Binding-site contacts:
Ligand atom C7 contacts residue THR248 of chain 1.A at 3.6 Å.
Ligand atom C3 contacts residue ASN246 of chain 1.A at 3.8 Å.
Ligand atom C4 contacts residue ASN246 of chain 1.A at 4.2 Å.
Ligand atom C3 contacts residue THR248 of chain 1.A at 3.7 Å.
Ligand atom C1 contacts residue THR248 of chain 1.A at 3.6 Å.
Ligand atom C1 contacts residue ASN246 of chain 1.A at 1.5 Å.
Ligand atom O5 contacts residue ASN249 of chain 1.A at 4.1 Å.
Ligand atom C8 contacts residue ASN246 of chain 1.A at 3.4 Å.
Ligand atom N2 contacts residue ASN246 of chain 1.A at 2.9 Å (h-bond).
Ligand atom C1 contacts residue ASN249 of chain 1.A at 4.0 Å.
Ligand atom C8 contacts residue ILE247 of chain 1.A at 4.2 Å (hydrophobic).
Ligand atom C2 contacts residue THR248 of chain 1.A at 3.6 Å.
Ligand atom O7 contacts residue ASN246 of chain 1.A at 3.2 Å (h-bond).
Ligand atom N2 contacts residue THR248 of chain 1.A at 2.8 Å (h-bond).
Ligand atom C8 contacts residue THR248 of chain 1.A at 3.5 Å.
Ligand atom C2 contacts residue ASN246 of chain 1.A at 2.5 Å.
Ligand atom C5 contacts residue ASN246 of chain 1.A at 3.7 Å.
Ligand atom O3 contacts residue THR248 of chain 1.A at 4.4 Å.
Ligand atom C7 contacts residue ASN246 of chain 1.A at 3.1 Å.
Ligand atom O5 contacts residue ASN246 of chain 1.A at 2.4 Å (h-bond).

This protein binds this small molecule.
Small molecule (SMILES): CC(=O)N[C@H]1[C@H](O[C@H]2[C@H](O)[C@@H](NC(C)=O)CO[C@@H]2CO)O[C@H](CO)[C@@H](O)[C@@H]1O

Sequence of chain 1.A:
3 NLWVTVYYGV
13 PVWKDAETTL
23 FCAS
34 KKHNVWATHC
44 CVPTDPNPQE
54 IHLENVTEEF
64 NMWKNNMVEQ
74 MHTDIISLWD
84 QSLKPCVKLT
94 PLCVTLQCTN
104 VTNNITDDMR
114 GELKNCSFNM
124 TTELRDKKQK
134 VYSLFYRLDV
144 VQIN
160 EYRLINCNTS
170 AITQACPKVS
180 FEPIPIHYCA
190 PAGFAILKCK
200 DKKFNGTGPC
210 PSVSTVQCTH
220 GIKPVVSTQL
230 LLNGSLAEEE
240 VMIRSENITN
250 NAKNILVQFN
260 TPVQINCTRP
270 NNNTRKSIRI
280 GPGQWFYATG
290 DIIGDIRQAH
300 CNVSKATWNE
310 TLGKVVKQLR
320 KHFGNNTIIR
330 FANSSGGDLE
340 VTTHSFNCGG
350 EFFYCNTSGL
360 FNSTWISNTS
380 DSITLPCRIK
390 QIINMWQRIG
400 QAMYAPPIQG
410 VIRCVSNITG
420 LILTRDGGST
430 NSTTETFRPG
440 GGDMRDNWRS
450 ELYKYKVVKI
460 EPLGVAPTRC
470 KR